Binding-site contacts:
Ligand atom C9 contacts residue GLY118 of chain 2.A at 4.0 Å.
Ligand atom F3 contacts residue TRP157 of chain 2.A at 3.3 Å.
Ligand atom C2 contacts residue ASN188 of chain 2.A at 4.0 Å.
Ligand atom N1 contacts residue PHE122 of chain 2.A at 3.8 Å.
Ligand atom C4 contacts residue ASN191 of chain 2.A at 3.7 Å.
Ligand atom F2 contacts residue MET154 of chain 2.A at 3.7 Å.
Ligand atom F1 contacts residue LEU195 of chain 2.A at 3.8 Å.
Ligand atom C7 contacts residue TRP157 of chain 2.A at 3.9 Å (hydrophobic).
Ligand atom C6 contacts residue ASN188 of chain 2.A at 3.7 Å.
Ligand atom C7 contacts residue THR161 of chain 2.A at 3.2 Å.
Ligand atom F3 contacts residue TRP150 of chain 2.A at 3.7 Å.
Ligand atom C3 contacts residue ASN188 of chain 2.A at 3.8 Å.
Ligand atom C1 contacts residue PHE122 of chain 2.A at 3.9 Å (hydrophobic).
Ligand atom C8 contacts residue THR161 of chain 2.A at 3.8 Å.
Ligand atom C5 contacts residue PHE122 of chain 2.A at 3.7 Å (hydrophobic).
Ligand atom F2 contacts residue GLU192 of chain 2.A at 3.3 Å.
Ligand atom N1 contacts residue ASN188 of chain 2.A at 3.0 Å (h-bond).
Ligand atom C4 contacts residue TRP219 of chain 2.A at 3.6 Å (hydrophobic).
Ligand atom O1 contacts residue ILE119 of chain 2.A at 3.7 Å.
Ligand atom C4 contacts residue ASN188 of chain 2.A at 3.9 Å.
Ligand atom C10 contacts residue ILE119 of chain 2.A at 3.8 Å (hydrophobic).
Ligand atom C9 contacts residue TRP219 of chain 2.A at 3.9 Å (hydrophobic).
Ligand atom F3 contacts residue MET154 of chain 2.A at 3.9 Å.
Ligand atom F3 contacts residue PHE126 of chain 2.A at 3.8 Å.
Ligand atom C10 contacts residue GLY118 of chain 2.A at 3.9 Å.
Ligand atom C2 contacts residue TRP157 of chain 2.A at 3.8 Å (hydrophobic).
Ligand atom C5 contacts residue TRP219 of chain 2.A at 3.4 Å (hydrophobic).
Ligand atom C10 contacts residue TRP219 of chain 2.A at 3.4 Å (hydrophobic).
Ligand atom C6 contacts residue THR161 of chain 2.A at 3.5 Å.
Ligand atom C6 contacts residue PHE122 of chain 2.A at 3.7 Å (hydrophobic).
Ligand atom C2 contacts residue PHE122 of chain 2.A at 3.5 Å (hydrophobic).
Ligand atom F3 contacts residue PHE122 of chain 2.A at 3.6 Å.
Ligand atom C3 contacts residue PHE122 of chain 2.A at 3.9 Å (hydrophobic).
Ligand atom C3 contacts residue ASN191 of chain 2.A at 3.6 Å.
Ligand atom C4 contacts residue PHE122 of chain 2.A at 3.5 Å (hydrophobic).
Ligand atom O1 contacts residue PHE122 of chain 2.A at 3.4 Å.
Ligand atom O1 contacts residue TRP219 of chain 2.A at 4.0 Å.
Ligand atom O1 contacts residue ASN191 of chain 2.A at 2.9 Å (h-bond).
Ligand atom F1 contacts residue PHE122 of chain 2.A at 3.6 Å.
Ligand atom F2 contacts residue ASN188 of chain 2.A at 3.4 Å.

Sequence of chain 2.A:
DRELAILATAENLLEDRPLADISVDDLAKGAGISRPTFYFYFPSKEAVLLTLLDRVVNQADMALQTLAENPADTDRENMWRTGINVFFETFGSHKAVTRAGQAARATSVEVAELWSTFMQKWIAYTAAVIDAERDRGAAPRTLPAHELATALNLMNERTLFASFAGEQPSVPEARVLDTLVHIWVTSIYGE

This small molecule binds to this protein.
Small molecule (SMILES): O=C(NCCC(F)(F)F)c1ccccc1